Sequence of chain 29.A:
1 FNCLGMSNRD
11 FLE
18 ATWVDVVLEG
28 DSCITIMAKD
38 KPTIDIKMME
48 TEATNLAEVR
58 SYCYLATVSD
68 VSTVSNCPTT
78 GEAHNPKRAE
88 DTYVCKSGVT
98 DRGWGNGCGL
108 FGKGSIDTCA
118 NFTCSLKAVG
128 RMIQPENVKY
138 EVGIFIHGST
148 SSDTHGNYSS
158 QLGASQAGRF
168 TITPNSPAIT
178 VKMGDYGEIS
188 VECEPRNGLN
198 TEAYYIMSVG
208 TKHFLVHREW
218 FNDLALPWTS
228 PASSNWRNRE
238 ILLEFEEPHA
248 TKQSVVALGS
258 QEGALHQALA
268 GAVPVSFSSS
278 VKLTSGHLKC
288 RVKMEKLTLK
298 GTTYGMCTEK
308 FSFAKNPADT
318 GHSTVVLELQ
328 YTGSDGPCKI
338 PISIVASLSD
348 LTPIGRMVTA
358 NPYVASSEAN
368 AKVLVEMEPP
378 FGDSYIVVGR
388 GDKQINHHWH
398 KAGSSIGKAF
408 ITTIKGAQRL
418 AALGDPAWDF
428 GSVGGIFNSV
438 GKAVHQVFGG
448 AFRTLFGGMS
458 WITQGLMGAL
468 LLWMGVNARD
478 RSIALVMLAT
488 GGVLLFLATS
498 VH

The small molecule below binds the protein below.
Small molecule (SMILES): CC(=O)N[C@@H]1[C@@H](O)[C@H](O)[C@@H](CO)O[C@H]1O

Binding-site contacts:
Ligand atom C1 contacts residue SER66 of chain 29.A at 4.5 Å.
Ligand atom O5 contacts residue ASN118 of chain 29.A at 2.4 Å (h-bond).
Ligand atom N2 contacts residue ASN118 of chain 29.A at 2.9 Å (h-bond).
Ligand atom C6 contacts residue THR120 of chain 29.A at 3.8 Å.
Ligand atom O5 contacts residue PHE119 of chain 29.A at 3.9 Å.
Ligand atom O6 contacts residue THR120 of chain 29.A at 3.6 Å (h-bond).
Ligand atom C8 contacts residue ASP67 of chain 29.A at 3.7 Å.
Ligand atom C7 contacts residue ASN118 of chain 29.A at 3.8 Å.
Ligand atom C1 contacts residue THR89 of chain 29.A at 4.2 Å.
Ligand atom O5 contacts residue THR89 of chain 29.A at 4.5 Å.
Ligand atom C1 contacts residue ASN118 of chain 29.A at 1.4 Å.
Ligand atom O5 contacts residue THR120 of chain 29.A at 3.4 Å (h-bond).
Ligand atom O6 contacts residue PHE119 of chain 29.A at 2.8 Å (h-bond).
Ligand atom C4 contacts residue ASN118 of chain 29.A at 4.2 Å.
Ligand atom O6 contacts residue THR89 of chain 29.A at 3.9 Å.
Ligand atom C3 contacts residue ASN118 of chain 29.A at 3.8 Å.
Ligand atom N2 contacts residue TYR90 of chain 29.A at 4.4 Å.
Ligand atom C5 contacts residue THR120 of chain 29.A at 4.2 Å.
Ligand atom C2 contacts residue ASN118 of chain 29.A at 2.5 Å.
Ligand atom C5 contacts residue ASN118 of chain 29.A at 3.6 Å.
Ligand atom C6 contacts residue PHE119 of chain 29.A at 4.0 Å (hydrophobic).
Ligand atom C8 contacts residue ASN118 of chain 29.A at 3.7 Å.
Ligand atom O6 contacts residue ASN118 of chain 29.A at 4.2 Å.
Ligand atom C8 contacts residue SER66 of chain 29.A at 3.6 Å.